Sequence of chain 1.B:
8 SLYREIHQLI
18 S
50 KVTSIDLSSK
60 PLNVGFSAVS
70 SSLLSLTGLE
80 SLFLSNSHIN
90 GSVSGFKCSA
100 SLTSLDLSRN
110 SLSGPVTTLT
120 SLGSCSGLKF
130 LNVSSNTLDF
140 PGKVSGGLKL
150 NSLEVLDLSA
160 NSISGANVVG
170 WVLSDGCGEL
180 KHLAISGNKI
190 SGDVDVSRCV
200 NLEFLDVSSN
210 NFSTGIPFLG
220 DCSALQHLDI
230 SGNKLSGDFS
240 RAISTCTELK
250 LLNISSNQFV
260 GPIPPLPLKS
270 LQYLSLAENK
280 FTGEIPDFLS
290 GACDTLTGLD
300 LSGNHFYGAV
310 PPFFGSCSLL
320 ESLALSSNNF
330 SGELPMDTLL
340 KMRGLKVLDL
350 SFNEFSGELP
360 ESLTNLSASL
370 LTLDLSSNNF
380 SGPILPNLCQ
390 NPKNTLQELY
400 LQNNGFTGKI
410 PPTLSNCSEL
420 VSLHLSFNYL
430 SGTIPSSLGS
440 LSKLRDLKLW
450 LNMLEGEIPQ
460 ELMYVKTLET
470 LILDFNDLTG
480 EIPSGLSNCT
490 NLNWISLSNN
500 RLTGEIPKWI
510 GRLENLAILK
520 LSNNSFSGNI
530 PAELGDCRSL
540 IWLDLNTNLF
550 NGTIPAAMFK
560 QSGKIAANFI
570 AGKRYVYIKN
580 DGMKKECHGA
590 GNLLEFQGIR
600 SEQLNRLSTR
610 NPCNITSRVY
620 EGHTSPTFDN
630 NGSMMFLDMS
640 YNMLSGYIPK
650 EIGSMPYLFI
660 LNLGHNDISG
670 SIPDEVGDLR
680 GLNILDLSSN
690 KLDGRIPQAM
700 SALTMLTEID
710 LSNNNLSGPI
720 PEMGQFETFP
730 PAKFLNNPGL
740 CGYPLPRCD

This small molecule binds to this protein.
Small molecule (SMILES): CC(=O)N[C@@H]1[C@@H](O)[C@H](O)[C@@H](CO)O[C@H]1O

Binding-site contacts:
Ligand atom C5 contacts residue ASN89 of chain 1.B at 3.6 Å.
Ligand atom C4 contacts residue ASN89 of chain 1.B at 4.0 Å.
Ligand atom C3 contacts residue ASN89 of chain 1.B at 3.5 Å.
Ligand atom O7 contacts residue ASN89 of chain 1.B at 3.1 Å (h-bond).
Ligand atom C2 contacts residue ASN89 of chain 1.B at 2.0 Å.
Ligand atom C7 contacts residue GLY90 of chain 1.B at 4.0 Å.
Ligand atom C8 contacts residue ASN89 of chain 1.B at 4.2 Å.
Ligand atom C7 contacts residue ASN89 of chain 1.B at 3.0 Å.
Ligand atom C1 contacts residue ASN89 of chain 1.B at 1.4 Å.
Ligand atom C8 contacts residue GLY90 of chain 1.B at 3.7 Å.
Ligand atom N2 contacts residue ASN89 of chain 1.B at 2.5 Å (h-bond).
Ligand atom C8 contacts residue SER112 of chain 1.B at 3.8 Å.
Ligand atom O3 contacts residue ASN89 of chain 1.B at 4.4 Å.
Ligand atom N2 contacts residue GLY90 of chain 1.B at 4.1 Å.
Ligand atom O5 contacts residue ASN89 of chain 1.B at 2.4 Å (h-bond).